Sequence of chain 1.A:
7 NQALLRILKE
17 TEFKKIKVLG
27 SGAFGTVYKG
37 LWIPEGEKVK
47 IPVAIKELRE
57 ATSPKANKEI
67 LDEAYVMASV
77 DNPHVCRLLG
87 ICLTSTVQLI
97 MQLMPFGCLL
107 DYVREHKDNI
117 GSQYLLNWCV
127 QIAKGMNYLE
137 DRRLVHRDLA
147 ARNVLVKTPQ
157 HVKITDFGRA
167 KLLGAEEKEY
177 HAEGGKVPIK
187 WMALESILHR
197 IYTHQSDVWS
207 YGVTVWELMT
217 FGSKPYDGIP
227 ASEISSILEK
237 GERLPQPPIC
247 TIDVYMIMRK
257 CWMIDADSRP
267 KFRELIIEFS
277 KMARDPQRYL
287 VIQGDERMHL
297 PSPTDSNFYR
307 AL

This protein binds this small molecule.
Small molecule (SMILES): CCC(=O)Nc1cccc(Oc2nc(Nc3ccc(N4CCN(C)CC4)cc3)nc3[nH]ccc23)c1

Binding-site contacts:
Ligand atom C3 contacts residue LEU151 of chain 1.A at 3.9 Å (hydrophobic).
Ligand atom C8 contacts residue ALA50 of chain 1.A at 3.9 Å (hydrophobic).
Ligand atom O10 contacts residue PHE163 of chain 1.A at 3.7 Å.
Ligand atom C5 contacts residue LEU151 of chain 1.A at 3.6 Å (hydrophobic).
Ligand atom C9 contacts residue LEU151 of chain 1.A at 3.8 Å (hydrophobic).
Ligand atom N6 contacts residue MET100 of chain 1.A at 3.1 Å (h-bond).
Ligand atom C19 contacts residue ARG148 of chain 1.A at 3.4 Å.
Ligand atom N7 contacts residue GLN98 of chain 1.A at 2.8 Å (h-bond).
Ligand atom C24 contacts residue GLY103 of chain 1.A at 3.7 Å.
Ligand atom C28 contacts residue PRO101 of chain 1.A at 3.4 Å (hydrophobic).
Ligand atom C5 contacts residue GLN98 of chain 1.A at 3.9 Å.
Ligand atom C4 contacts residue LEU151 of chain 1.A at 3.5 Å (hydrophobic).
Ligand atom N22 contacts residue MET100 of chain 1.A at 2.7 Å (h-bond).
Ligand atom C12 contacts residue VAL33 of chain 1.A at 3.3 Å (hydrophobic).
Ligand atom N17 contacts residue CYS104 of chain 1.A at 3.6 Å.
Ligand atom C8 contacts residue CYS82 of chain 1.A at 3.8 Å (hydrophobic).
Ligand atom C8 contacts residue GLN98 of chain 1.A at 3.7 Å.
Ligand atom N6 contacts residue ALA50 of chain 1.A at 3.9 Å.
Ligand atom C28 contacts residue GLY103 of chain 1.A at 3.5 Å.
Ligand atom C13 contacts residue LEU25 of chain 1.A at 3.5 Å (hydrophobic).
Ligand atom N6 contacts residue LEU99 of chain 1.A at 3.8 Å.
Ligand atom C20 contacts residue CYS104 of chain 1.A at 1.8 Å (hydrophobic).
Ligand atom C18 contacts residue CYS104 of chain 1.A at 3.2 Å (hydrophobic).
Ligand atom C1 contacts residue MET100 of chain 1.A at 3.6 Å (hydrophobic).
Ligand atom N22 contacts residue LEU99 of chain 1.A at 3.7 Å.
Ligand atom C25 contacts residue GLY103 of chain 1.A at 3.8 Å.
Ligand atom C28 contacts residue MET100 of chain 1.A at 3.1 Å (hydrophobic).
Ligand atom C5 contacts residue ALA50 of chain 1.A at 3.5 Å (hydrophobic).
Ligand atom C12 contacts residue LEU25 of chain 1.A at 3.7 Å (hydrophobic).
Ligand atom C19 contacts residue CYS104 of chain 1.A at 2.8 Å (hydrophobic).
Ligand atom O10 contacts residue VAL33 of chain 1.A at 3.8 Å.
Ligand atom C8 contacts residue MET97 of chain 1.A at 3.7 Å (hydrophobic).
Ligand atom N7 contacts residue ALA50 of chain 1.A at 3.4 Å.
Ligand atom C27 contacts residue PRO101 of chain 1.A at 3.4 Å (hydrophobic).
Ligand atom C20 contacts residue ASP107 of chain 1.A at 3.8 Å.
Ligand atom C27 contacts residue GLY103 of chain 1.A at 3.7 Å.
Ligand atom N7 contacts residue CYS82 of chain 1.A at 3.8 Å.
Ligand atom O21 contacts residue CYS104 of chain 1.A at 3.5 Å (h-bond).
Ligand atom C23 contacts residue MET100 of chain 1.A at 3.2 Å (hydrophobic).
Ligand atom C23 contacts residue GLY103 of chain 1.A at 3.7 Å.